Binding-site contacts:
Ligand atom CD2 contacts residue ILE56 of chain 3.B at 3.5 Å (hydrophobic).
Ligand atom CD1 contacts residue GLN38 of chain 3.B at 3.8 Å.
Ligand atom C contacts residue GLN42 of chain 3.B at 3.6 Å.
Ligand atom CD2 contacts residue GLN38 of chain 3.B at 3.5 Å.
Ligand atom CB contacts residue GLN42 of chain 3.B at 3.5 Å.
Ligand atom CH3 contacts residue ASN53 of chain 3.B at 3.6 Å.
Ligand atom N contacts residue ASN53 of chain 3.B at 3.0 Å (h-bond).
Ligand atom OH contacts residue THR315 of chain 3.A at 2.6 Å (h-bond).
Ligand atom O contacts residue THR49 of chain 3.B at 3.5 Å.
Ligand atom CE2 contacts residue ILE18 of chain 3.B at 3.5 Å (hydrophobic).
Ligand atom CB contacts residue ASN53 of chain 3.B at 3.4 Å.
Ligand atom CZ3 contacts residue GLN38 of chain 3.B at 3.7 Å.
Ligand atom N contacts residue GLN42 of chain 3.B at 2.8 Å (h-bond).
Ligand atom CG contacts residue GLN38 of chain 3.B at 3.5 Å.
Ligand atom OH contacts residue HIS28 of chain 3.A at 3.7 Å.
Ligand atom C contacts residue ASN53 of chain 3.B at 3.8 Å.
Ligand atom CE1 contacts residue VAL30 of chain 3.A at 3.5 Å (hydrophobic).
Ligand atom CE2 contacts residue ASP19 of chain 3.B at 3.6 Å.
Ligand atom CD2 contacts residue ASP19 of chain 3.B at 3.6 Å.
Ligand atom CG contacts residue THR49 of chain 3.B at 3.7 Å.
Ligand atom O contacts residue ASN53 of chain 3.B at 2.9 Å (h-bond).
Ligand atom CD2 contacts residue ILE45 of chain 3.B at 3.8 Å (hydrophobic).
Ligand atom CLZ contacts residue GLY20 of chain 3.B at 3.5 Å.
Ligand atom CZ2 contacts residue ASP19 of chain 3.B at 3.5 Å.
Ligand atom NE1 contacts residue ASP19 of chain 3.B at 2.8 Å (salt-bridge).
Ligand atom CE2 contacts residue ASP19 of chain 3.B at 3.5 Å.
Ligand atom CLZ contacts residue TRP21 of chain 3.B at 3.7 Å.
Ligand atom CZ contacts residue GLY20 of chain 3.B at 3.6 Å.
Ligand atom CLE1 contacts residue TRP21 of chain 3.B at 3.6 Å.
Ligand atom CZ contacts residue THR315 of chain 3.A at 3.6 Å.
Ligand atom CE2 contacts residue TRP21 of chain 3.B at 3.6 Å (hydrophobic).
Ligand atom CH2 contacts residue GLN38 of chain 3.B at 3.6 Å.
Ligand atom CA contacts residue GLN42 of chain 3.B at 3.6 Å.
Ligand atom CD1 contacts residue THR49 of chain 3.B at 3.5 Å.
Ligand atom CE3 contacts residue GLN38 of chain 3.B at 3.6 Å.
Ligand atom CZ contacts residue HIS28 of chain 3.A at 3.8 Å.
Ligand atom CE2 contacts residue GLY20 of chain 3.B at 3.4 Å.
Ligand atom CE2 contacts residue GLN38 of chain 3.B at 3.7 Å.
Ligand atom OG contacts residue GLN42 of chain 3.B at 3.6 Å (h-bond).
Ligand atom CA contacts residue GLN42 of chain 3.B at 3.7 Å.

Sequence of chain 3.A:
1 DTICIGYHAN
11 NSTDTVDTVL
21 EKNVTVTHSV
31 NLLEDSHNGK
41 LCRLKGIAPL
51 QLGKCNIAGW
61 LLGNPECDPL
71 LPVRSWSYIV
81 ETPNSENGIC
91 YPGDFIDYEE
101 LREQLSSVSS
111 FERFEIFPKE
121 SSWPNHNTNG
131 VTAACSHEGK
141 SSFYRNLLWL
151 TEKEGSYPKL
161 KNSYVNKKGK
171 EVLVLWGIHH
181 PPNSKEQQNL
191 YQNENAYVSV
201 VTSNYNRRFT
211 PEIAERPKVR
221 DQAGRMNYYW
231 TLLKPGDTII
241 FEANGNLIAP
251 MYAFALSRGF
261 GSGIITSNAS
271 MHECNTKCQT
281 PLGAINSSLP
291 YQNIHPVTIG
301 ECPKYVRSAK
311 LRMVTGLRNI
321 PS

Sequence of chain 3.B:
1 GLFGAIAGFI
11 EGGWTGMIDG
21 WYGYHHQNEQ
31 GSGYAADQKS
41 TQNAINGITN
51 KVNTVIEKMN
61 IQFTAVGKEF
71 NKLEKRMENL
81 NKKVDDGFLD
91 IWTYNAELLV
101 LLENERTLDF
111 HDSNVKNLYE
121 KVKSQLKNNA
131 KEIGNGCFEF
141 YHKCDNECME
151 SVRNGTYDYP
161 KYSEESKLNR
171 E

This protein binds this small molecule.
Small molecule (SMILES): CC(=O)N[C@@H](CCCc1ccccc1)C(=O)N[C@H]1CCCNC(=O)C/C=N/C(=O)[C@H](CO)NC(=O)[C@H](CC(C)C)NC(=O)[C@H](CC2=CN=C3CC=CC=C23)NC(=O)[C@H](CCC(=O)O)NC(=O)[C@H](Cc2ccc(Cl)c(Cl)c2)NC(=O)[C@H](Cc2ccc(O)cc2)NC(=O)[C@H](CCC(=O)O)NC(=O)[C@H](CC(C)C)NC1=O